The protein below binds the small molecule below.
Small molecule (SMILES): CC(=O)N[C@@H]1[C@@H](O)[C@H](O)[C@@H](CO)O[C@H]1O

Sequence of chain 1.A:
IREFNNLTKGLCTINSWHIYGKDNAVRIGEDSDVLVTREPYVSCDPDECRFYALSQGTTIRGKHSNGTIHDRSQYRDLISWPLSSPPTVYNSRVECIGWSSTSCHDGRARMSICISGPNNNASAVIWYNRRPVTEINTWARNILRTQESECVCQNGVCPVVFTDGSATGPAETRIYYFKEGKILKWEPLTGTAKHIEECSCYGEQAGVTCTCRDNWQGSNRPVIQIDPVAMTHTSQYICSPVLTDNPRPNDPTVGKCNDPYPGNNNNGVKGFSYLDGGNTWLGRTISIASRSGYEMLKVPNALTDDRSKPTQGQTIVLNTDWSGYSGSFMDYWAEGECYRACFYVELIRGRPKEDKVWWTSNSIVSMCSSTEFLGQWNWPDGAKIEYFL

Binding-site contacts:
Ligand atom O6 contacts residue ASN155 of chain 1.A at 4.4 Å.
Ligand atom C8 contacts residue ASN6 of chain 1.A at 4.4 Å.
Ligand atom C8 contacts residue GLU3 of chain 1.A at 3.6 Å.
Ligand atom C1 contacts residue ASN6 of chain 1.A at 1.5 Å.
Ligand atom O5 contacts residue ASN155 of chain 1.A at 4.0 Å.
Ligand atom O6 contacts residue VAL229 of chain 1.A at 4.1 Å.
Ligand atom C4 contacts residue ASN155 of chain 1.A at 4.5 Å.
Ligand atom O7 contacts residue ASN6 of chain 1.A at 2.7 Å (h-bond).
Ligand atom C3 contacts residue ASN6 of chain 1.A at 3.8 Å.
Ligand atom O6 contacts residue GLN154 of chain 1.A at 3.4 Å (h-bond).
Ligand atom C1 contacts residue ASN155 of chain 1.A at 3.6 Å.
Ligand atom C7 contacts residue ASN6 of chain 1.A at 3.1 Å.
Ligand atom C2 contacts residue ASN155 of chain 1.A at 4.3 Å.
Ligand atom C5 contacts residue ASN155 of chain 1.A at 3.8 Å.
Ligand atom O5 contacts residue ASN6 of chain 1.A at 2.4 Å (h-bond).
Ligand atom N2 contacts residue ASN6 of chain 1.A at 2.9 Å (h-bond).
Ligand atom C4 contacts residue ASN6 of chain 1.A at 4.2 Å.
Ligand atom C5 contacts residue ASN6 of chain 1.A at 3.7 Å.
Ligand atom C2 contacts residue ASN6 of chain 1.A at 2.4 Å.
Ligand atom O5 contacts residue GLN154 of chain 1.A at 4.3 Å.
Ligand atom C3 contacts residue ASN155 of chain 1.A at 4.0 Å.